This small molecule binds to this protein.
Small molecule (SMILES): Cc1cccc(-c2ccc(OCCCCCN3CCN(c4ccncc4)C3=O)cc2)c1

Binding-site contacts:
Ligand atom CAH contacts residue GLN202 of chain 46.A at 3.7 Å.
Ligand atom CAP contacts residue ILE111 of chain 46.A at 3.8 Å (hydrophobic).
Ligand atom CAL contacts residue ILE111 of chain 46.A at 3.6 Å (hydrophobic).
Ligand atom CAE contacts residue THR114 of chain 46.A at 3.5 Å.
Ligand atom OAB contacts residue ILE113 of chain 46.A at 3.2 Å (h-bond).
Ligand atom CAJ contacts residue ILE111 of chain 46.A at 3.3 Å (hydrophobic).
Ligand atom OAW contacts residue ILE111 of chain 46.A at 3.6 Å.
Ligand atom CAU contacts residue TRP203 of chain 46.A at 3.7 Å (hydrophobic).
Ligand atom CAK contacts residue VAL192 of chain 46.A at 3.1 Å (hydrophobic).
Ligand atom OAW contacts residue MET195 of chain 46.A at 3.5 Å.
Ligand atom CAM contacts residue VAL192 of chain 46.A at 3.3 Å (hydrophobic).
Ligand atom CAM contacts residue ILE24 of chain 46.C at 3.7 Å (hydrophobic).
Ligand atom CAX contacts residue TRP203 of chain 46.A at 3.6 Å (hydrophobic).
Ligand atom CAC contacts residue PHE233 of chain 46.A at 3.1 Å (hydrophobic).
Ligand atom CBC contacts residue ASN228 of chain 46.A at 3.9 Å.
Ligand atom CAA contacts residue ILE24 of chain 46.C at 3.8 Å (hydrophobic).
Ligand atom CAG contacts residue PHE233 of chain 46.A at 3.2 Å (hydrophobic).
Ligand atom CAD contacts residue ASN228 of chain 46.A at 3.5 Å.
Ligand atom CAE contacts residue ASP112 of chain 46.A at 3.7 Å.
Ligand atom CAH contacts residue TRP203 of chain 46.A at 3.5 Å (hydrophobic).
Ligand atom CAT contacts residue TYR201 of chain 46.A at 3.5 Å (hydrophobic).
Ligand atom CAZ contacts residue MET195 of chain 46.A at 3.9 Å (hydrophobic).
Ligand atom NBE contacts residue TRP203 of chain 46.A at 3.2 Å.
Ligand atom CAH contacts residue ASN228 of chain 46.A at 3.2 Å.
Ligand atom CAK contacts residue MET195 of chain 46.A at 3.6 Å (hydrophobic).
Ligand atom CAG contacts residue PHE137 of chain 46.A at 3.7 Å (hydrophobic).
Ligand atom CAI contacts residue ASP112 of chain 46.A at 3.5 Å.
Ligand atom CAU contacts residue TYR201 of chain 46.A at 3.8 Å (hydrophobic).
Ligand atom NBE contacts residue ASN228 of chain 46.A at 3.9 Å.
Ligand atom CAC contacts residue PHE137 of chain 46.A at 3.8 Å (hydrophobic).
Ligand atom CAR contacts residue PHE135 of chain 46.A at 3.4 Å (hydrophobic).
Ligand atom CAI contacts residue THR114 of chain 46.A at 3.8 Å.
Ligand atom CAY contacts residue PHE155 of chain 46.A at 3.8 Å (hydrophobic).
Ligand atom OAB contacts residue ASP112 of chain 46.A at 3.5 Å.
Ligand atom CAU contacts residue ASN228 of chain 46.A at 3.6 Å.
Ligand atom CAA contacts residue PRO177 of chain 46.A at 3.8 Å (hydrophobic).
Ligand atom CAN contacts residue PHE155 of chain 46.A at 3.6 Å (hydrophobic).
Ligand atom CAD contacts residue GLN202 of chain 46.A at 3.5 Å.
Ligand atom CAI contacts residue TRP203 of chain 46.A at 3.6 Å (hydrophobic).
Ligand atom CBC contacts residue TRP203 of chain 46.A at 3.2 Å (hydrophobic).

Sequence of chain 47.C:
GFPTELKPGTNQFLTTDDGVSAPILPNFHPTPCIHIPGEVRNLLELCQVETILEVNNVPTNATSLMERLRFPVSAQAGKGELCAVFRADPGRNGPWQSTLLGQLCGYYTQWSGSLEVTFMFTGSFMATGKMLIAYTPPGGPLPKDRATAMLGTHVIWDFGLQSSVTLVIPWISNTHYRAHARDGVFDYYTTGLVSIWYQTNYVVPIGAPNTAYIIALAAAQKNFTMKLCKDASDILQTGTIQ

Sequence of chain 46.C:
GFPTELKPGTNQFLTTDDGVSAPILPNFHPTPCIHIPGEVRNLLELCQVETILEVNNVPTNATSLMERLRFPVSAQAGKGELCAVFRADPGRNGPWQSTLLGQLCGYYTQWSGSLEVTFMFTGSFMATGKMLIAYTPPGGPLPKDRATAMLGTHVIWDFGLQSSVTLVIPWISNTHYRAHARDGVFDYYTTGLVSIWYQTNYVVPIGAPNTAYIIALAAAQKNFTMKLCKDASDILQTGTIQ

Sequence of chain 46.A:
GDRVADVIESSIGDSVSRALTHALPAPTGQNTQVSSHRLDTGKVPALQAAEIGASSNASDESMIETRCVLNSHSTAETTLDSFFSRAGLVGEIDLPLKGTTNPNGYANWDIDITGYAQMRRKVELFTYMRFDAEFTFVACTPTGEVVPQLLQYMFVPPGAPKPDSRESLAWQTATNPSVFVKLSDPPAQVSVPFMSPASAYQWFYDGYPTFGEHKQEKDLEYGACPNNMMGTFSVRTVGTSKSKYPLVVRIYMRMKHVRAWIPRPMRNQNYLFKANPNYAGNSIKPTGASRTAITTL